Binding-site contacts:
Ligand atom C18 contacts residue PHE41 of chain 1.A at 3.2 Å (hydrophobic).
Ligand atom C5 contacts residue ASP40 of chain 1.A at 3.3 Å.
Ligand atom C1 contacts residue GLY152 of chain 1.B at 3.2 Å.
Ligand atom C11 contacts residue TYR162 of chain 1.B at 3.4 Å (hydrophobic).
Ligand atom N4 contacts residue GLY154 of chain 1.B at 3.0 Å (h-bond).
Ligand atom N2 contacts residue SER136 of chain 1.B at 2.8 Å (h-bond).
Ligand atom B contacts residue HIS52 of chain 1.B at 3.5 Å.
Ligand atom C5 contacts residue GLY39 of chain 1.A at 3.4 Å.
Ligand atom C6 contacts residue GLY152 of chain 1.B at 3.6 Å.
Ligand atom C8 contacts residue SER136 of chain 1.B at 3.0 Å.
Ligand atom C7 contacts residue SER136 of chain 1.B at 2.4 Å.
Ligand atom O1 contacts residue THR135 of chain 1.B at 3.4 Å (h-bond).
Ligand atom C5 contacts residue ASN153 of chain 1.B at 3.3 Å.
Ligand atom N1 contacts residue SER38 of chain 1.A at 3.4 Å (h-bond).
Ligand atom C29 contacts residue PHE41 of chain 1.A at 3.2 Å (hydrophobic).
Ligand atom C18 contacts residue GLY154 of chain 1.B at 3.4 Å.
Ligand atom C3 contacts residue ASN153 of chain 1.B at 3.3 Å.
Ligand atom O2 contacts residue HIS52 of chain 1.B at 2.8 Å (h-bond).
Ligand atom O contacts residue TYR162 of chain 1.B at 3.0 Å (h-bond).
Ligand atom C15 contacts residue TYR162 of chain 1.B at 3.8 Å (hydrophobic).
Ligand atom C27 contacts residue VAL156 of chain 1.B at 3.0 Å (hydrophobic).
Ligand atom C2 contacts residue HIS52 of chain 1.B at 3.7 Å.
Ligand atom C5 contacts residue ASP76 of chain 1.B at 3.7 Å.
Ligand atom O contacts residue GLY154 of chain 1.B at 3.1 Å (h-bond).
Ligand atom C21 contacts residue VAL156 of chain 1.B at 3.5 Å (hydrophobic).
Ligand atom N2 contacts residue HIS52 of chain 1.B at 3.7 Å.
Ligand atom C11 contacts residue TYR131 of chain 1.B at 3.3 Å (hydrophobic).
Ligand atom C11 contacts residue TYR151 of chain 1.B at 3.4 Å (hydrophobic).
Ligand atom N1 contacts residue ASP40 of chain 1.A at 3.0 Å (salt-bridge).
Ligand atom N1 contacts residue GLY39 of chain 1.A at 3.4 Å (h-bond).
Ligand atom C17 contacts residue GLY154 of chain 1.B at 3.7 Å.
Ligand atom O1 contacts residue GLY134 of chain 1.B at 2.8 Å (h-bond).
Ligand atom O2 contacts residue SER136 of chain 1.B at 2.3 Å (h-bond).
Ligand atom N2 contacts residue GLY152 of chain 1.B at 2.9 Å (h-bond).
Ligand atom O1 contacts residue SER136 of chain 1.B at 2.3 Å (h-bond).
Ligand atom B contacts residue SER136 of chain 1.B at 1.5 Å.
Ligand atom C13 contacts residue TYR162 of chain 1.B at 3.5 Å (hydrophobic).
Ligand atom C29 contacts residue VAL155 of chain 1.B at 3.6 Å (hydrophobic).
Ligand atom C28 contacts residue VAL156 of chain 1.B at 3.6 Å (hydrophobic).
Ligand atom C19 contacts residue PHE41 of chain 1.A at 3.6 Å (hydrophobic).

Sequence of chain 1.A:
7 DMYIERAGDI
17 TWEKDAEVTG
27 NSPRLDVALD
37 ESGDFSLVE

Sequence of chain 1.B:
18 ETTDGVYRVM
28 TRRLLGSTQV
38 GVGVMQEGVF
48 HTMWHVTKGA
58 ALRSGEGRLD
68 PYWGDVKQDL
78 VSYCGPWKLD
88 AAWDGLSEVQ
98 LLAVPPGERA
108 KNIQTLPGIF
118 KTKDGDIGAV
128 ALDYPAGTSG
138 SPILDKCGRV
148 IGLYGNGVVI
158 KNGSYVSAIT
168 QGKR

This small molecule binds to this protein.
Small molecule (SMILES): CC(C)C[C@H](NC(=O)[C@H](CCCCN)NC(=O)[C@H](CCCCN)NC(=O)Cc1cccc(CCC(=O)C(C)NC(=N)N)c1)B(O)O